Sequence of chain 1.C:
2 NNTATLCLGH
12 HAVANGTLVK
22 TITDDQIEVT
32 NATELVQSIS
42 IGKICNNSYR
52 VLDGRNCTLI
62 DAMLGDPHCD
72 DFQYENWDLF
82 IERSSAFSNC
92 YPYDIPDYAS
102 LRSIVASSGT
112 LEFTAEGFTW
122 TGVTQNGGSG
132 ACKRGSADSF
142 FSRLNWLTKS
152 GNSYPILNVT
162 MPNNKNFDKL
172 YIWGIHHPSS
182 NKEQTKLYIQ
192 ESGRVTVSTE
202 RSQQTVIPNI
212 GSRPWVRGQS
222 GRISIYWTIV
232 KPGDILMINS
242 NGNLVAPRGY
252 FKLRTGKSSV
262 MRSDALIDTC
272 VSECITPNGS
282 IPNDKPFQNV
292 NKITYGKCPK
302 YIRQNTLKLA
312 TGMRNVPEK

The small molecule below binds the protein below.
Small molecule (SMILES): CC(=O)N[C@H]1[C@H](O[C@H]2[C@H](O)[C@@H](NC(C)=O)CO[C@@H]2CO)O[C@H](CO)[C@@H](O[C@@H]2O[C@H](CO[C@H]3O[C@H](CO)[C@@H](O)[C@H](O)[C@@H]3O)[C@@H](O)[C@H](O)[C@@H]2O)[C@@H]1O

Sequence of chain 1.D:
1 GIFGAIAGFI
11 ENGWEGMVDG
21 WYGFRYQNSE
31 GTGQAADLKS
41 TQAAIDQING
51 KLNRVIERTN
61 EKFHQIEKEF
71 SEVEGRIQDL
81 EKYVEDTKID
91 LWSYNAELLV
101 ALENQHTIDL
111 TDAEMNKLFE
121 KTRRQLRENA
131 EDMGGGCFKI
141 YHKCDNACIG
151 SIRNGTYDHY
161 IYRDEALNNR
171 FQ

Binding-site contacts:
Ligand atom C6 contacts residue GLU69 of chain 1.D at 4.3 Å.
Ligand atom N2 contacts residue VAL291 of chain 1.C at 3.0 Å (h-bond).
Ligand atom C3 contacts residue VAL291 of chain 1.C at 4.4 Å (hydrophobic).
Ligand atom C7 contacts residue LYS293 of chain 1.C at 3.6 Å.
Ligand atom O7 contacts residue VAL291 of chain 1.C at 3.6 Å (h-bond).
Ligand atom O5 contacts residue ASN292 of chain 1.C at 3.6 Å.
Ligand atom C1 contacts residue ASN292 of chain 1.C at 3.6 Å.
Ligand atom N2 contacts residue ASN279 of chain 1.C at 3.8 Å.
Ligand atom C8 contacts residue GLU69 of chain 1.D at 3.8 Å.
Ligand atom C5 contacts residue ASN292 of chain 1.C at 4.0 Å.
Ligand atom C7 contacts residue ASN279 of chain 1.C at 3.8 Å.
Ligand atom O7 contacts residue LYS293 of chain 1.C at 3.2 Å (salt-bridge).
Ligand atom C8 contacts residue ASN279 of chain 1.C at 3.1 Å.
Ligand atom O5 contacts residue ASN279 of chain 1.C at 3.3 Å (h-bond).
Ligand atom C8 contacts residue LYS293 of chain 1.C at 3.6 Å.
Ligand atom C2 contacts residue ASN279 of chain 1.C at 3.4 Å.
Ligand atom C1 contacts residue ASN279 of chain 1.C at 2.7 Å.
Ligand atom C1 contacts residue VAL291 of chain 1.C at 3.7 Å (hydrophobic).
Ligand atom C2 contacts residue VAL291 of chain 1.C at 3.9 Å (hydrophobic).
Ligand atom C7 contacts residue VAL291 of chain 1.C at 3.7 Å (hydrophobic).
Ligand atom C7 contacts residue GLU69 of chain 1.D at 4.5 Å.